Sequence of chain 1.B:
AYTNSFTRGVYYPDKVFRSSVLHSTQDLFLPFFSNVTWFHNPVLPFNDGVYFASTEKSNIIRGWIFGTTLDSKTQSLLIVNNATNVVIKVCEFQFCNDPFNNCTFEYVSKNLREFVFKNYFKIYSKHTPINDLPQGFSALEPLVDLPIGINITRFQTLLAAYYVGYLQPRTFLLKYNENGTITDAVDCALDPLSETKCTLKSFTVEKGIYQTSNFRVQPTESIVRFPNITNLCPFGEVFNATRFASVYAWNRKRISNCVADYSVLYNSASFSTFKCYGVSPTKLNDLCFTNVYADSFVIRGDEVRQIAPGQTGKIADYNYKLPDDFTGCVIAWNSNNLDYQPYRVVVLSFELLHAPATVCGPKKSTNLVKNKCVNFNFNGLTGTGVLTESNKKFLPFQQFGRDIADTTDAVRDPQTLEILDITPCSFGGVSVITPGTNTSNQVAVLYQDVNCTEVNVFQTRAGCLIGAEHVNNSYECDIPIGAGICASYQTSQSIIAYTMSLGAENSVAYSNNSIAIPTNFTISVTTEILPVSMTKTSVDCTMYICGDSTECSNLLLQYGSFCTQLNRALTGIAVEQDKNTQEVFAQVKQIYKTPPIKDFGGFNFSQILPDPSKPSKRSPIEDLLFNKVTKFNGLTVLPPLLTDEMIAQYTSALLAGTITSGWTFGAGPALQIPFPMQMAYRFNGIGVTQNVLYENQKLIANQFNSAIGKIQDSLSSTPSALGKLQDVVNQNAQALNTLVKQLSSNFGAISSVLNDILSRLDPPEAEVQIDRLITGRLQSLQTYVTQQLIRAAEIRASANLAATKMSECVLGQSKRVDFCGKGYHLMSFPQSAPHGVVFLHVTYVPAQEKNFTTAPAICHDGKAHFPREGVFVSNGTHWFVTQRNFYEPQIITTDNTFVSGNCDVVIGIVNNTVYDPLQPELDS

A protein and the small-molecule ligand that binds it are described below.
Small molecule (SMILES): CC(=O)N[C@@H]1[C@@H](O)[C@H](O)[C@@H](CO)O[C@H]1O

Binding-site contacts:
Ligand atom C5 contacts residue GLN926 of chain 1.B at 4.4 Å.
Ligand atom C6 contacts residue GLN926 of chain 1.B at 4.2 Å.
Ligand atom C8 contacts residue ASN717 of chain 1.B at 4.3 Å.
Ligand atom O4 contacts residue LEU922 of chain 1.B at 4.5 Å.
Ligand atom O5 contacts residue ASN717 of chain 1.B at 2.3 Å (h-bond).
Ligand atom C3 contacts residue ASN717 of chain 1.B at 3.7 Å.
Ligand atom C5 contacts residue LEU922 of chain 1.B at 4.1 Å (hydrophobic).
Ligand atom N2 contacts residue ASN717 of chain 1.B at 2.9 Å (h-bond).
Ligand atom O5 contacts residue GLN1071 of chain 1.B at 4.0 Å.
Ligand atom C1 contacts residue ASN717 of chain 1.B at 1.4 Å.
Ligand atom C6 contacts residue LEU922 of chain 1.B at 4.5 Å (hydrophobic).
Ligand atom C7 contacts residue GLN1071 of chain 1.B at 4.5 Å.
Ligand atom O7 contacts residue ASN717 of chain 1.B at 2.9 Å (h-bond).
Ligand atom C5 contacts residue ASN717 of chain 1.B at 3.6 Å.
Ligand atom C1 contacts residue GLN1071 of chain 1.B at 4.2 Å.
Ligand atom C2 contacts residue ASN717 of chain 1.B at 2.4 Å.
Ligand atom C1 contacts residue LEU922 of chain 1.B at 4.5 Å (hydrophobic).
Ligand atom C7 contacts residue ASN717 of chain 1.B at 3.1 Å.
Ligand atom O7 contacts residue GLN1071 of chain 1.B at 3.3 Å (h-bond).
Ligand atom C4 contacts residue ASN717 of chain 1.B at 4.2 Å.
Ligand atom O6 contacts residue GLN926 of chain 1.B at 3.3 Å (h-bond).